Sequence of chain 1.B:
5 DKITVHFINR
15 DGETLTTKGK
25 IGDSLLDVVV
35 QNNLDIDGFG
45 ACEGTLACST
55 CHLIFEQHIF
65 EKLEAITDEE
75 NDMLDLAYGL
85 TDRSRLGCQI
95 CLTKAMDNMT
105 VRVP

Binding-site contacts:
Ligand atom C35 contacts residue GLN93 of chain 1.B at 4.1 Å.
Ligand atom C12 contacts residue GLY48 of chain 1.B at 3.7 Å.
Ligand atom C39 contacts residue GLN93 of chain 1.B at 3.5 Å.
Ligand atom C21 contacts residue CYS95 of chain 1.B at 4.2 Å (hydrophobic).
Ligand atom C24 contacts residue CYS92 of chain 1.B at 4.2 Å (hydrophobic).
Ligand atom C10 contacts residue GLU47 of chain 1.B at 4.0 Å.
Ligand atom C23 contacts residue SER28 of chain 1.B at 4.3 Å.
Ligand atom C11 contacts residue GLY48 of chain 1.B at 2.9 Å.
Ligand atom C22 contacts residue CYS95 of chain 1.B at 3.3 Å (hydrophobic).
Ligand atom C39 contacts residue ILE94 of chain 1.B at 4.1 Å (hydrophobic).
Ligand atom C10 contacts residue GLY48 of chain 1.B at 3.7 Å.
Ligand atom C23 contacts residue CYS95 of chain 1.B at 3.8 Å (hydrophobic).
Ligand atom C22 contacts residue GLN93 of chain 1.B at 4.3 Å.
Ligand atom C22 contacts residue CYS92 of chain 1.B at 4.4 Å (hydrophobic).
Ligand atom C23 contacts residue CYS92 of chain 1.B at 3.5 Å (hydrophobic).
Ligand atom C39 contacts residue CYS95 of chain 1.B at 2.5 Å (hydrophobic).

This small molecule binds to this protein.
Small molecule (SMILES): CC1=CCN2C(C1)C1CC(C)CCN1[Ru]213(N2CCCCC2C2CCCCN21)N1CCCCC1C1CCCCN13